Sequence of chain 1.B:
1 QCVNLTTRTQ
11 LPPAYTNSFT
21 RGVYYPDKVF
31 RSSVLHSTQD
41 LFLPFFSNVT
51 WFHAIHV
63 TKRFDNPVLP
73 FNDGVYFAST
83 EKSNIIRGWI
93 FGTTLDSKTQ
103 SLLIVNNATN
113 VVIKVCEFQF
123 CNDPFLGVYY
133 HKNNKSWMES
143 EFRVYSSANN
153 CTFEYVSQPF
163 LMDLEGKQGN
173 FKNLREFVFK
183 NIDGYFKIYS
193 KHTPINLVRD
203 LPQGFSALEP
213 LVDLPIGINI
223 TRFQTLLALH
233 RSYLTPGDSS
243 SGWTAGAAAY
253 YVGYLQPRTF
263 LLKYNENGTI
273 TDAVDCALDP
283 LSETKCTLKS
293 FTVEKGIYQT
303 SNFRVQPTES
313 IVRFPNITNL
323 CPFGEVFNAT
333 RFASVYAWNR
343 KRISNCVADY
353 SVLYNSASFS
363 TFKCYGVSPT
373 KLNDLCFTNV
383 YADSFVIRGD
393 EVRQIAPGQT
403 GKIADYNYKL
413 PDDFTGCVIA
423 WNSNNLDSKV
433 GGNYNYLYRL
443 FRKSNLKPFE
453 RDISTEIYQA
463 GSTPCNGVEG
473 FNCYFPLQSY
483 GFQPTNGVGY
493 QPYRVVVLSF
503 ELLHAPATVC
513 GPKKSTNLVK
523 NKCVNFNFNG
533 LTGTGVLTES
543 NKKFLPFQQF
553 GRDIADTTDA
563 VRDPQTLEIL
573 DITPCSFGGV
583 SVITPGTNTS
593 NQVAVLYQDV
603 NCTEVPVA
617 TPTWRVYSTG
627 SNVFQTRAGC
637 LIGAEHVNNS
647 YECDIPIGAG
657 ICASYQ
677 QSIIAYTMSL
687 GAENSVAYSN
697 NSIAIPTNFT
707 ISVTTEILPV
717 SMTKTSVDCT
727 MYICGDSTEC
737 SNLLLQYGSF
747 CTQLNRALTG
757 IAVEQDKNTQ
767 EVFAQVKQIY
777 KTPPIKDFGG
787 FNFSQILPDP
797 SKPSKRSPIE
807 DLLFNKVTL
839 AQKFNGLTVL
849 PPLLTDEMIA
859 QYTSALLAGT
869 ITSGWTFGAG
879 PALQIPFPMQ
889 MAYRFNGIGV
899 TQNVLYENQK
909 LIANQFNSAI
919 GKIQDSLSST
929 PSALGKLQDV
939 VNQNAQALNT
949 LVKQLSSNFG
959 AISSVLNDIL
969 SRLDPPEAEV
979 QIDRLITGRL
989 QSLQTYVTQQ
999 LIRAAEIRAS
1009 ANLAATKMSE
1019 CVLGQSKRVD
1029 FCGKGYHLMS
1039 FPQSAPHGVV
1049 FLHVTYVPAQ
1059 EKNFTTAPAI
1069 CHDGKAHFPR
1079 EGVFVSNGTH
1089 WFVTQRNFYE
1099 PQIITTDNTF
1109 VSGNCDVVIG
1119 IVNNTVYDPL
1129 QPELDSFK

Sequence of chain 1.A:
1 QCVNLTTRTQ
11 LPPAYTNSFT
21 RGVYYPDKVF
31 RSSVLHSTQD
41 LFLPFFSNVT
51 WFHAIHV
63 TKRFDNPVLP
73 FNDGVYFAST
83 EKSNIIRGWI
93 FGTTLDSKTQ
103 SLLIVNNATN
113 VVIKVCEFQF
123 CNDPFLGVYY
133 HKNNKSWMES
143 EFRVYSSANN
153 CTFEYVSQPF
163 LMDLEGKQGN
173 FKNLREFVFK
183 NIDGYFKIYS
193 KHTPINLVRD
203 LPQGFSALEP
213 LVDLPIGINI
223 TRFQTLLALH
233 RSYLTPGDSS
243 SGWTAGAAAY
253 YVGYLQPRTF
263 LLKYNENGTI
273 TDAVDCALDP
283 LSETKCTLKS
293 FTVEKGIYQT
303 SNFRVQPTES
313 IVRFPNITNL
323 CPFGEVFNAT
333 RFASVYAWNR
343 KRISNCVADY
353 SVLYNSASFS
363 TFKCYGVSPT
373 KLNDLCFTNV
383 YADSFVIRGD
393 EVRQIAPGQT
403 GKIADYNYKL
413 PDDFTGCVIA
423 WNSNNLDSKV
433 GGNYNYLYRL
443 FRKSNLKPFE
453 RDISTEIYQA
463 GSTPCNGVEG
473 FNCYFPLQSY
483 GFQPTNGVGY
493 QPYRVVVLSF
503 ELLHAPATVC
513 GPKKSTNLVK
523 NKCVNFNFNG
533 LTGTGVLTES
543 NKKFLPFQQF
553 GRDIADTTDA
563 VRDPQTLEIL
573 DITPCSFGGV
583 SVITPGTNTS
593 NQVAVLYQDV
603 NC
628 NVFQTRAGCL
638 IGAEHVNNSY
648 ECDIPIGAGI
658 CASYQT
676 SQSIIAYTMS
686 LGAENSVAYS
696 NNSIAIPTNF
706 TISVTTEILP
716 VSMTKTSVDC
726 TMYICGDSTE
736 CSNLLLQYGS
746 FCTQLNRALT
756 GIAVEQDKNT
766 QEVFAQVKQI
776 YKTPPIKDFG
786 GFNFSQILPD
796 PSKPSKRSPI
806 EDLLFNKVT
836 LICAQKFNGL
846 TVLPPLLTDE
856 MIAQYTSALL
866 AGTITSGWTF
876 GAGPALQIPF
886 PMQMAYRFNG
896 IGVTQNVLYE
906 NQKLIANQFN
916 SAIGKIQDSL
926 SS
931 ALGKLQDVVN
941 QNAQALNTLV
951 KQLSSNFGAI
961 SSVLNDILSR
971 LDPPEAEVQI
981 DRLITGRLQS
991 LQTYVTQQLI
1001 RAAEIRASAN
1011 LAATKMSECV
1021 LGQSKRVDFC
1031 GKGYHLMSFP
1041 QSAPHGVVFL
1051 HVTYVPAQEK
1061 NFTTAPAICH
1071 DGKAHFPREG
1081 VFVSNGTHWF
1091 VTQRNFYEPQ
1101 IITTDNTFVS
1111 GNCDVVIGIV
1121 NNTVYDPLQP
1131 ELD

A protein and the small-molecule ligand that binds it are described below.
Small molecule (SMILES): CC(=O)N[C@@H]1[C@@H](O)[C@H](O)[C@@H](CO)O[C@H]1O

Binding-site contacts:
Ligand atom C1 contacts residue LYS545 of chain 1.A at 4.2 Å.
Ligand atom C7 contacts residue ASN269 of chain 1.B at 3.7 Å.
Ligand atom N2 contacts residue ASN269 of chain 1.B at 2.9 Å (h-bond).
Ligand atom O5 contacts residue LYS545 of chain 1.A at 3.3 Å (salt-bridge).
Ligand atom C1 contacts residue GLU268 of chain 1.B at 3.6 Å.
Ligand atom C4 contacts residue ASN269 of chain 1.B at 4.2 Å.
Ligand atom C3 contacts residue ASN269 of chain 1.B at 3.8 Å.
Ligand atom C5 contacts residue GLU268 of chain 1.B at 4.4 Å.
Ligand atom C1 contacts residue ASN269 of chain 1.B at 1.4 Å.
Ligand atom C5 contacts residue ASN269 of chain 1.B at 3.7 Å.
Ligand atom O7 contacts residue ASN269 of chain 1.B at 4.1 Å.
Ligand atom C6 contacts residue ASN269 of chain 1.B at 4.4 Å.
Ligand atom C6 contacts residue LYS545 of chain 1.A at 3.9 Å.
Ligand atom C5 contacts residue LYS545 of chain 1.A at 4.1 Å.
Ligand atom C2 contacts residue ASN269 of chain 1.B at 2.5 Å.
Ligand atom O6 contacts residue LYS545 of chain 1.A at 4.3 Å.
Ligand atom O5 contacts residue ASN269 of chain 1.B at 2.4 Å (h-bond).
Ligand atom O5 contacts residue GLU268 of chain 1.B at 3.9 Å.